Sequence of chain 1.B:
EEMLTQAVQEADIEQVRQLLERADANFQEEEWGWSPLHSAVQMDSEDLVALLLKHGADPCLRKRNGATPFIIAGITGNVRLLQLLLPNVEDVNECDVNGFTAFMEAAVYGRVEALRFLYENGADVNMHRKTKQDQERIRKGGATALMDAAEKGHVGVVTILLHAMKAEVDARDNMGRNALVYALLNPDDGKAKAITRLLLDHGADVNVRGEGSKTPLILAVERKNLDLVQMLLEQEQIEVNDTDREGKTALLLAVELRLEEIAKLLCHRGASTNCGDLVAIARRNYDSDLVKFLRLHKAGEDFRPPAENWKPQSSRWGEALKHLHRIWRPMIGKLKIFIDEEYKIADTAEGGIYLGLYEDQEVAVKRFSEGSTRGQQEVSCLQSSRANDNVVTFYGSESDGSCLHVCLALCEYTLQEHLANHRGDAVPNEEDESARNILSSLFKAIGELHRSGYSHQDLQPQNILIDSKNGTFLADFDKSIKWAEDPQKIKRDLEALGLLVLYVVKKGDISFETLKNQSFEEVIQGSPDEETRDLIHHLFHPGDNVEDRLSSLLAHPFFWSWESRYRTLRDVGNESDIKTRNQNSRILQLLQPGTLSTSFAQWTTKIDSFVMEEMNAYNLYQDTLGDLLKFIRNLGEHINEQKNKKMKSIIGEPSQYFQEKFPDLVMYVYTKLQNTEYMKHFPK

This protein binds this small molecule.
Small molecule (SMILES): Nc1ncnc2c1ncn2[C@@H]1O[C@H](CO[P](=O)(O)O[C@@H]2[C@H](O)[C@@H](CO[P](=O)(O)O[C@@H]3[C@H](O)[C@@H](CO[P](=O)(O)O[P](=O)(O)OP(=O)(O)O)O[C@H]3n3cnc4c(N)ncnc43)O[C@H]2n2cnc3c(N)ncnc32)[C@@H](O)[C@H]1O

Binding-site contacts:
Ligand atom N3 contacts residue ARG292 of chain 1.A at 3.2 Å (salt-bridge).
Ligand atom C4 contacts residue TRP43 of chain 1.B at 3.0 Å (hydrophobic).
Ligand atom C8 contacts residue TRP43 of chain 1.B at 3.1 Å (hydrophobic).
Ligand atom OAG contacts residue ARG338 of chain 1.A at 3.1 Å (salt-bridge).
Ligand atom C5 contacts residue TRP43 of chain 1.B at 3.2 Å (hydrophobic).
Ligand atom CBV contacts residue PHE109 of chain 1.B at 3.3 Å (hydrophobic).
Ligand atom OAM contacts residue GLY150 of chain 1.B at 3.4 Å.
Ligand atom OAP contacts residue LYS72 of chain 1.B at 2.8 Å (salt-bridge).
Ligand atom NAB contacts residue PHE109 of chain 1.B at 3.3 Å.
Ligand atom N9 contacts residue TRP43 of chain 1.B at 2.9 Å (h-bond).
Ligand atom O4' contacts residue TRP43 of chain 1.B at 2.7 Å (h-bond).
Ligand atom C4 contacts residue ARG292 of chain 1.A at 3.3 Å.
Ligand atom OBO contacts residue ASN107 of chain 1.B at 3.4 Å.
Ligand atom OAE contacts residue ARG138 of chain 1.B at 2.7 Å (salt-bridge).
Ligand atom OAF contacts residue TYR295 of chain 1.A at 3.1 Å (h-bond).
Ligand atom PCV contacts residue ARG338 of chain 1.A at 3.5 Å.
Ligand atom CAW contacts residue PHE109 of chain 1.B at 3.4 Å (hydrophobic).
Ligand atom N7 contacts residue TRP43 of chain 1.B at 3.1 Å.
Ligand atom N1 contacts residue TRP43 of chain 1.B at 3.4 Å.
Ligand atom N6 contacts residue GLN51 of chain 1.B at 3.1 Å (h-bond).
Ligand atom N7 contacts residue GLN51 of chain 1.B at 3.1 Å (h-bond).
Ligand atom N6 contacts residue SER48 of chain 1.B at 2.8 Å (h-bond).
Ligand atom C6 contacts residue TRP43 of chain 1.B at 3.4 Å (hydrophobic).
Ligand atom OAP contacts residue ASN74 of chain 1.B at 3.2 Å (h-bond).
Ligand atom OAQ contacts residue ARG338 of chain 1.A at 3.0 Å (salt-bridge).
Ligand atom CAT contacts residue GLU114 of chain 1.B at 3.5 Å.
Ligand atom CCB contacts residue PHE109 of chain 1.B at 3.1 Å (hydrophobic).
Ligand atom NCQ contacts residue PHE109 of chain 1.B at 3.4 Å.
Ligand atom C2 contacts residue TRP43 of chain 1.B at 3.4 Å (hydrophobic).
Ligand atom NBI contacts residue PHE109 of chain 1.B at 3.0 Å.
Ligand atom C5 contacts residue ARG292 of chain 1.A at 3.1 Å.
Ligand atom NBC contacts residue GLU114 of chain 1.B at 2.7 Å (salt-bridge).
Ligand atom C6 contacts residue ARG292 of chain 1.A at 3.4 Å.
Ligand atom N7 contacts residue ARG292 of chain 1.A at 3.2 Å (salt-bridge).
Ligand atom C1' contacts residue TRP43 of chain 1.B at 3.3 Å (hydrophobic).
Ligand atom CBY contacts residue PHE109 of chain 1.B at 2.9 Å (hydrophobic).
Ligand atom OBP contacts residue ASN74 of chain 1.B at 3.4 Å.
Ligand atom NAB contacts residue GLU114 of chain 1.B at 3.0 Å (salt-bridge).
Ligand atom N3 contacts residue TRP43 of chain 1.B at 3.0 Å.
Ligand atom OBM contacts residue ARG338 of chain 1.A at 3.5 Å (salt-bridge).

Sequence of chain 1.A:
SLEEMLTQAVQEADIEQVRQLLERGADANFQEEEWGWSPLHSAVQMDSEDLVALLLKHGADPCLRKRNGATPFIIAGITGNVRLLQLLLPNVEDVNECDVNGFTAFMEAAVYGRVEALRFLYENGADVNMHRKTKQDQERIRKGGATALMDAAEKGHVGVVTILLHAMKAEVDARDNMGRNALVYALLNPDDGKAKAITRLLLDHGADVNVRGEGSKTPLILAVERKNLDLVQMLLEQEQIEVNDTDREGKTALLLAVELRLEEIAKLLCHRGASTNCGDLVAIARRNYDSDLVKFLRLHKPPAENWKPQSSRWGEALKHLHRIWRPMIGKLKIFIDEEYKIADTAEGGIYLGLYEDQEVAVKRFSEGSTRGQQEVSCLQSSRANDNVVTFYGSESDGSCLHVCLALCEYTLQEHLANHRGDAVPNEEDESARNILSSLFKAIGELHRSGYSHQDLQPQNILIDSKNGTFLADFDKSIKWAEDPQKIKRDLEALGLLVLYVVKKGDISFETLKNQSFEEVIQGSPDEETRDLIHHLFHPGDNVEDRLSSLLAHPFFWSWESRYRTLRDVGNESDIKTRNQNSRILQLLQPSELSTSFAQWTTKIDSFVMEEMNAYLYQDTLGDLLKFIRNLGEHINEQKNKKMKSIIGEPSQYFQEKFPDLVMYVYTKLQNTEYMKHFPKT